Binding-site contacts:
Ligand atom C5' contacts residue ASP248 of chain 1.D at 3.5 Å.
Ligand atom N3 contacts residue ALA251 of chain 1.D at 4.4 Å.
Ligand atom OP2 contacts residue ASN272 of chain 1.D at 2.2 Å (h-bond).
Ligand atom OP1 contacts residue ARG249 of chain 1.D at 2.4 Å (salt-bridge).
Ligand atom C5' contacts residue HIS268 of chain 1.D at 3.9 Å.
Ligand atom O4' contacts residue ARG249 of chain 1.D at 3.7 Å.
Ligand atom OP1 contacts residue GLY250 of chain 1.D at 4.5 Å.
Ligand atom OP1 contacts residue HIS268 of chain 1.D at 4.3 Å.
Ligand atom P contacts residue ASN272 of chain 1.D at 3.6 Å.
Ligand atom O5' contacts residue ARG249 of chain 1.D at 3.2 Å (salt-bridge).
Ligand atom O5' contacts residue ASN272 of chain 1.D at 4.4 Å.
Ligand atom O5' contacts residue ASP248 of chain 1.D at 3.0 Å (salt-bridge).
Ligand atom OP1 contacts residue ASP248 of chain 1.D at 3.1 Å.
Ligand atom C3' contacts residue ASN272 of chain 1.D at 4.4 Å.
Ligand atom C4' contacts residue ASP248 of chain 1.D at 3.3 Å.
Ligand atom OP2 contacts residue HIS268 of chain 1.D at 4.4 Å.
Ligand atom OP1 contacts residue ASN272 of chain 1.D at 4.4 Å.
Ligand atom O3' contacts residue GLY250 of chain 1.D at 4.0 Å.
Ligand atom OP2 contacts residue ARG249 of chain 1.D at 3.5 Å (salt-bridge).
Ligand atom C3' contacts residue HIS268 of chain 1.D at 4.2 Å.
Ligand atom C4' contacts residue ARG249 of chain 1.D at 3.2 Å.
Ligand atom C1' contacts residue ARG249 of chain 1.D at 4.2 Å.
Ligand atom OP1 contacts residue LEU269 of chain 1.D at 4.4 Å.
Ligand atom C5' contacts residue ASN272 of chain 1.D at 4.2 Å.
Ligand atom C3' contacts residue ARG249 of chain 1.D at 3.5 Å.
Ligand atom P contacts residue ARG249 of chain 1.D at 3.4 Å.
Ligand atom P contacts residue ASP248 of chain 1.D at 3.9 Å.
Ligand atom O3' contacts residue HIS268 of chain 1.D at 4.4 Å.
Ligand atom C5' contacts residue ARG249 of chain 1.D at 3.8 Å.
Ligand atom O3' contacts residue ARG249 of chain 1.D at 3.0 Å.
Ligand atom O4' contacts residue ASP248 of chain 1.D at 3.8 Å.

A protein and the small-molecule ligand that binds it are described below.
Small molecule (SMILES): Cc1cn([C@H]2C[C@H](O[P](=O)(O)OC[C@H]3O[C@@H](n4cnc5c(=O)nc(N)[nH]c54)C[C@@H]3O[P](=O)(O)OC[C@H]3O[C@@H](n4cnc5c(N)ncnc54)C[C@@H]3O[P](=O)(O)OC[C@H]3O[C@@H](n4cnc5c(N)ncnc54)C[C@@H]3O)[C@@H](CO[P](=O)(O)O[C@H]3C[C@H](n4cnc5c(=O)nc(N)[nH]c54)O[C@@H]3CO[P](=O)(O)O[C@H]3C[C@H](n4ccc(N)nc4=O)O[C@@H]3CO[P](=O)(O)O[C@H]3C[C@H](n4cnc5c(=O)nc(N)[nH]c54)O[C@@H]3CO)O2)c(=O)[nH]c1=O

Sequence of chain 1.D:
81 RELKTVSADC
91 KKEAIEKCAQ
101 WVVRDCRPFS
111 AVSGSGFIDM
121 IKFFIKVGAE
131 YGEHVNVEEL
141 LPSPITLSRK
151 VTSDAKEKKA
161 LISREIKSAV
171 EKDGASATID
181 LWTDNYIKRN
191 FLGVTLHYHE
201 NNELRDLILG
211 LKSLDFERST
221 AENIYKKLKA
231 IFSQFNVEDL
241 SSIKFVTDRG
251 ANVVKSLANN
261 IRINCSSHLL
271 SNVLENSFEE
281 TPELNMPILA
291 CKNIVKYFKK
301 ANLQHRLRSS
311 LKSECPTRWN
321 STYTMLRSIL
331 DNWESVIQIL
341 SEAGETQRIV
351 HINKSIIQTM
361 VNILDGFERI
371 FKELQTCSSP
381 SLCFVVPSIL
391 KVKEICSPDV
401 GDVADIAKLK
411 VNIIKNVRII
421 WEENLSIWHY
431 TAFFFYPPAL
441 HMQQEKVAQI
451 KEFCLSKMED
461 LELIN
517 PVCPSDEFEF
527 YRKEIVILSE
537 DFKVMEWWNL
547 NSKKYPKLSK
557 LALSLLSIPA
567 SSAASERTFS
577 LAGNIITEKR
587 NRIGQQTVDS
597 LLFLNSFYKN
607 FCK